Binding-site contacts:
Ligand atom C7 contacts residue ASN192 of chain 1.D at 4.1 Å.
Ligand atom O5 contacts residue ASN192 of chain 1.D at 2.4 Å (h-bond).
Ligand atom C7 contacts residue LEU191 of chain 1.D at 4.5 Å (hydrophobic).
Ligand atom C8 contacts residue ARG137 of chain 1.D at 4.3 Å.
Ligand atom C2 contacts residue ASN192 of chain 1.D at 2.5 Å.
Ligand atom C8 contacts residue LEU191 of chain 1.D at 3.4 Å (hydrophobic).
Ligand atom C5 contacts residue ASN192 of chain 1.D at 3.7 Å.
Ligand atom C4 contacts residue ASN192 of chain 1.D at 4.3 Å.
Ligand atom O6 contacts residue ASN192 of chain 1.D at 3.9 Å.
Ligand atom N2 contacts residue ASN192 of chain 1.D at 3.0 Å (h-bond).
Ligand atom C1 contacts residue ASN192 of chain 1.D at 1.4 Å.
Ligand atom C8 contacts residue TYR209 of chain 1.D at 3.4 Å (hydrophobic).
Ligand atom C3 contacts residue ASN192 of chain 1.D at 3.9 Å.

The protein below binds the small molecule below.
Small molecule (SMILES): CC(=O)N[C@H]1[C@H](O[C@H]2[C@H](O)[C@@H](NC(C)=O)CO[C@@H]2CO)O[C@H](CO)[C@@H](O)[C@@H]1O

Sequence of chain 1.D:
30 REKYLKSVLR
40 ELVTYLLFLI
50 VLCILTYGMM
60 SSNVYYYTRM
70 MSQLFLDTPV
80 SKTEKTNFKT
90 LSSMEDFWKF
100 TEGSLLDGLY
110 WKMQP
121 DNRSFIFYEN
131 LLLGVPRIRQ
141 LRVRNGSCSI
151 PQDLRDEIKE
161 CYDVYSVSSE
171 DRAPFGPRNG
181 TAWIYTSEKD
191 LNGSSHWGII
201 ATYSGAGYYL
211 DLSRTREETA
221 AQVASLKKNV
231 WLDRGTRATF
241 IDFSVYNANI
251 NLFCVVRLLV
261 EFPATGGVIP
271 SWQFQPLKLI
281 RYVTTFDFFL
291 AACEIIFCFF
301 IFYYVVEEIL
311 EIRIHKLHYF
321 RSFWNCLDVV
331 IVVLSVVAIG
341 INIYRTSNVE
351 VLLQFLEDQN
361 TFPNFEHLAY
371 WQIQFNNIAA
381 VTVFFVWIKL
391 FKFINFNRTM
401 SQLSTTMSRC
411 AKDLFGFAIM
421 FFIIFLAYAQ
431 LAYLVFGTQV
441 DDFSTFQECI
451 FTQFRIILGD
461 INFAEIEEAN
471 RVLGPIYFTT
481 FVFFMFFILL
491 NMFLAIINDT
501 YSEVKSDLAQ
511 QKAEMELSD